Binding-site contacts:
Ligand atom O3P contacts residue ARG275 of chain 2.C at 2.7 Å (salt-bridge).
Ligand atom N1 contacts residue GLU216 of chain 2.C at 3.3 Å (salt-bridge).
Ligand atom O3P contacts residue GLN217 of chain 2.C at 3.6 Å (h-bond).
Ligand atom P contacts residue GLY274 of chain 2.C at 3.6 Å.
Ligand atom N3 contacts residue ILE213 of chain 2.C at 3.6 Å.
Ligand atom O2P contacts residue LEU273 of chain 2.C at 3.5 Å.
Ligand atom O6 contacts residue GLY300 of chain 2.C at 3.4 Å.
Ligand atom C5 contacts residue ILE213 of chain 2.C at 3.5 Å (hydrophobic).
Ligand atom O2P contacts residue GLY252 of chain 2.C at 3.4 Å.
Ligand atom C3' contacts residue ASP251 of chain 2.C at 3.4 Å.
Ligand atom O6 contacts residue THR214 of chain 2.C at 3.2 Å (h-bond).
Ligand atom C2' contacts residue ASP251 of chain 2.C at 3.7 Å.
Ligand atom N1 contacts residue THR214 of chain 2.C at 2.4 Å (h-bond).
Ligand atom O2' contacts residue ASP251 of chain 2.C at 2.5 Å (salt-bridge).
Ligand atom O6 contacts residue GLY302 of chain 2.C at 2.7 Å (h-bond).
Ligand atom N1 contacts residue ARG215 of chain 2.C at 3.3 Å (salt-bridge).
Ligand atom C6 contacts residue GLY302 of chain 2.C at 3.7 Å.
Ligand atom C6 contacts residue THR214 of chain 2.C at 3.1 Å.
Ligand atom C2 contacts residue THR214 of chain 2.C at 3.1 Å.
Ligand atom O3' contacts residue ASP251 of chain 2.C at 2.5 Å (salt-bridge).
Ligand atom O6 contacts residue GLU301 of chain 2.C at 3.2 Å (salt-bridge).
Ligand atom O5' contacts residue GLY252 of chain 2.C at 3.1 Å.
Ligand atom O6 contacts residue ARG215 of chain 2.C at 3.4 Å (salt-bridge).
Ligand atom C2 contacts residue GLU216 of chain 2.C at 3.3 Å.
Ligand atom O3P contacts residue GLY274 of chain 2.C at 3.4 Å.
Ligand atom P contacts residue GLY253 of chain 2.C at 3.7 Å.
Ligand atom C4' contacts residue ASP251 of chain 2.C at 3.5 Å.
Ligand atom O3' contacts residue ALA58 of chain 2.C at 3.5 Å.
Ligand atom O2P contacts residue GLY274 of chain 2.C at 2.7 Å (h-bond).
Ligand atom O4' contacts residue GLN217 of chain 2.C at 3.4 Å (h-bond).
Ligand atom N7 contacts residue GLY300 of chain 2.C at 3.6 Å.
Ligand atom C8 contacts residue MET60 of chain 2.C at 3.7 Å (hydrophobic).
Ligand atom O1P contacts residue GLY253 of chain 2.C at 3.1 Å (h-bond).
Ligand atom O2P contacts residue GLY253 of chain 2.C at 3.7 Å.
Ligand atom C5' contacts residue GLN217 of chain 2.C at 3.4 Å.
Ligand atom C4 contacts residue ILE213 of chain 2.C at 3.4 Å (hydrophobic).
Ligand atom N9 contacts residue ILE213 of chain 2.C at 3.7 Å.
Ligand atom O2P contacts residue ARG275 of chain 2.C at 3.6 Å.
Ligand atom O1P contacts residue ARG275 of chain 2.C at 2.6 Å (salt-bridge).
Ligand atom N7 contacts residue GLU301 of chain 2.C at 3.1 Å (salt-bridge).

The small molecule below binds the protein below.
Small molecule (SMILES): O=c1[nH]cnc2c1ncn2[C@@H]1O[C@H](COP(=O)(O)O)[C@@H](O)[C@H]1O

Sequence of chain 2.C:
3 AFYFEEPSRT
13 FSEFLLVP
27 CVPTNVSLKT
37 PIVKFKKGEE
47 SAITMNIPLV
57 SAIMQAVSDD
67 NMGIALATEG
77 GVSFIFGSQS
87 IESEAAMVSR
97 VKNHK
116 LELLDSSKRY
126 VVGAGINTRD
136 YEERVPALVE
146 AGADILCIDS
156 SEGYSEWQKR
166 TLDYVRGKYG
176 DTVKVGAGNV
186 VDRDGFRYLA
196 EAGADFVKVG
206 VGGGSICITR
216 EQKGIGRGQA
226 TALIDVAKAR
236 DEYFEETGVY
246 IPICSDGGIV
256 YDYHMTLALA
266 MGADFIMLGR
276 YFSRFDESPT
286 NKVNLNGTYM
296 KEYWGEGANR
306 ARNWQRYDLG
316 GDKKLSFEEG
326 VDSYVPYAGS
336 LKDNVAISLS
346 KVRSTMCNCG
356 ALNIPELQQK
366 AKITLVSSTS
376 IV